Sequence of chain 1.B:
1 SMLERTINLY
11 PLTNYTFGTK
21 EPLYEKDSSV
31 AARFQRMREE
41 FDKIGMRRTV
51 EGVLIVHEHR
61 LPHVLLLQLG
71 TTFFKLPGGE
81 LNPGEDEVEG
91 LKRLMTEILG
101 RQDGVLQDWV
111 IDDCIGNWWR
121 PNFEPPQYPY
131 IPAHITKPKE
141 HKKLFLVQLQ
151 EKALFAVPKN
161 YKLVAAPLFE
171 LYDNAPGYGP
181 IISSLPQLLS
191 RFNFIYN

Binding-site contacts:
Ligand atom C6 contacts residue GLN127 of chain 1.B at 3.5 Å.
Ligand atom C4 contacts residue ILE181 of chain 1.B at 4.0 Å (hydrophobic).
Ligand atom C10 contacts residue PHE74 of chain 1.B at 3.7 Å (hydrophobic).
Ligand atom O1 contacts residue TYR178 of chain 1.B at 4.2 Å.
Ligand atom C3 contacts residue PRO180 of chain 1.B at 3.1 Å (hydrophobic).
Ligand atom C10 contacts residue THR72 of chain 1.B at 4.4 Å.
Ligand atom C1 contacts residue PRO180 of chain 1.B at 4.3 Å (hydrophobic).
Ligand atom C12 contacts residue PHE74 of chain 1.B at 4.1 Å (hydrophobic).
Ligand atom N1 contacts residue GLN127 of chain 1.B at 4.1 Å.
Ligand atom C7 contacts residue GLY179 of chain 1.B at 4.4 Å.
Ligand atom O1 contacts residue PRO180 of chain 1.B at 3.7 Å.
Ligand atom C1 contacts residue PRO125 of chain 1.B at 4.3 Å (hydrophobic).
Ligand atom C11 contacts residue GLY177 of chain 1.B at 4.0 Å.
Ligand atom C6 contacts residue PRO180 of chain 1.B at 3.8 Å (hydrophobic).
Ligand atom C4 contacts residue PRO180 of chain 1.B at 3.2 Å (hydrophobic).
Ligand atom C12 contacts residue TYR178 of chain 1.B at 3.4 Å (hydrophobic).
Ligand atom C5 contacts residue GLN127 of chain 1.B at 2.9 Å.
Ligand atom O2 contacts residue PHE73 of chain 1.B at 4.1 Å.
Ligand atom C1 contacts residue GLN127 of chain 1.B at 4.4 Å.
Ligand atom O1 contacts residue GLY179 of chain 1.B at 3.2 Å.
Ligand atom N2 contacts residue PHE74 of chain 1.B at 4.4 Å.
Ligand atom O2 contacts residue PHE74 of chain 1.B at 3.5 Å (h-bond).
Ligand atom C2 contacts residue PRO125 of chain 1.B at 4.1 Å (hydrophobic).
Ligand atom C2 contacts residue GLN127 of chain 1.B at 4.3 Å.
Ligand atom C3 contacts residue GLN127 of chain 1.B at 3.6 Å.
Ligand atom C13 contacts residue GLN127 of chain 1.B at 4.2 Å.
Ligand atom C5 contacts residue ILE181 of chain 1.B at 3.8 Å (hydrophobic).
Ligand atom O2 contacts residue GLY177 of chain 1.B at 3.6 Å.
Ligand atom C10 contacts residue PHE73 of chain 1.B at 3.3 Å (hydrophobic).
Ligand atom C9 contacts residue PHE73 of chain 1.B at 3.9 Å (hydrophobic).
Ligand atom C3 contacts residue PRO125 of chain 1.B at 4.3 Å (hydrophobic).
Ligand atom C11 contacts residue PHE74 of chain 1.B at 3.1 Å (hydrophobic).
Ligand atom C1 contacts residue PRO126 of chain 1.B at 4.0 Å (hydrophobic).
Ligand atom C2 contacts residue PRO180 of chain 1.B at 3.6 Å (hydrophobic).
Ligand atom C13 contacts residue PRO180 of chain 1.B at 3.8 Å (hydrophobic).
Ligand atom C11 contacts residue TYR178 of chain 1.B at 3.3 Å (hydrophobic).
Ligand atom C4 contacts residue GLN127 of chain 1.B at 3.1 Å.
Ligand atom C12 contacts residue GLY179 of chain 1.B at 4.2 Å.
Ligand atom C5 contacts residue PRO180 of chain 1.B at 3.8 Å (hydrophobic).
Ligand atom O2 contacts residue THR72 of chain 1.B at 4.0 Å.

This small molecule binds to this protein.
Small molecule (SMILES): Cc1cccc(NC(=O)CN2CCOCC2)c1C